A small-molecule ligand and the protein it binds are described below.
Small molecule (SMILES): CC(=O)N[C@@H]1[C@@H](O)[C@H](O)[C@@H](CO)O[C@H]1O

Binding-site contacts:
Ligand atom O5 contacts residue ASN58 of chain 1.A at 2.5 Å (h-bond).
Ligand atom O7 contacts residue GLU272 of chain 1.A at 4.2 Å.
Ligand atom C7 contacts residue ASN58 of chain 1.A at 3.8 Å.
Ligand atom C8 contacts residue GLU272 of chain 1.A at 3.5 Å.
Ligand atom C6 contacts residue ASN58 of chain 1.A at 4.0 Å.
Ligand atom O6 contacts residue ASN58 of chain 1.A at 4.4 Å.
Ligand atom C5 contacts residue ASN58 of chain 1.A at 3.7 Å.
Ligand atom C1 contacts residue ASN58 of chain 1.A at 1.4 Å.
Ligand atom O7 contacts residue ASN58 of chain 1.A at 4.4 Å.
Ligand atom C4 contacts residue ASN58 of chain 1.A at 4.3 Å.
Ligand atom C7 contacts residue GLU272 of chain 1.A at 4.1 Å.
Ligand atom C3 contacts residue ASN58 of chain 1.A at 3.8 Å.
Ligand atom N2 contacts residue ASN58 of chain 1.A at 2.9 Å (h-bond).
Ligand atom C2 contacts residue ASN58 of chain 1.A at 2.5 Å.

Sequence of chain 1.A:
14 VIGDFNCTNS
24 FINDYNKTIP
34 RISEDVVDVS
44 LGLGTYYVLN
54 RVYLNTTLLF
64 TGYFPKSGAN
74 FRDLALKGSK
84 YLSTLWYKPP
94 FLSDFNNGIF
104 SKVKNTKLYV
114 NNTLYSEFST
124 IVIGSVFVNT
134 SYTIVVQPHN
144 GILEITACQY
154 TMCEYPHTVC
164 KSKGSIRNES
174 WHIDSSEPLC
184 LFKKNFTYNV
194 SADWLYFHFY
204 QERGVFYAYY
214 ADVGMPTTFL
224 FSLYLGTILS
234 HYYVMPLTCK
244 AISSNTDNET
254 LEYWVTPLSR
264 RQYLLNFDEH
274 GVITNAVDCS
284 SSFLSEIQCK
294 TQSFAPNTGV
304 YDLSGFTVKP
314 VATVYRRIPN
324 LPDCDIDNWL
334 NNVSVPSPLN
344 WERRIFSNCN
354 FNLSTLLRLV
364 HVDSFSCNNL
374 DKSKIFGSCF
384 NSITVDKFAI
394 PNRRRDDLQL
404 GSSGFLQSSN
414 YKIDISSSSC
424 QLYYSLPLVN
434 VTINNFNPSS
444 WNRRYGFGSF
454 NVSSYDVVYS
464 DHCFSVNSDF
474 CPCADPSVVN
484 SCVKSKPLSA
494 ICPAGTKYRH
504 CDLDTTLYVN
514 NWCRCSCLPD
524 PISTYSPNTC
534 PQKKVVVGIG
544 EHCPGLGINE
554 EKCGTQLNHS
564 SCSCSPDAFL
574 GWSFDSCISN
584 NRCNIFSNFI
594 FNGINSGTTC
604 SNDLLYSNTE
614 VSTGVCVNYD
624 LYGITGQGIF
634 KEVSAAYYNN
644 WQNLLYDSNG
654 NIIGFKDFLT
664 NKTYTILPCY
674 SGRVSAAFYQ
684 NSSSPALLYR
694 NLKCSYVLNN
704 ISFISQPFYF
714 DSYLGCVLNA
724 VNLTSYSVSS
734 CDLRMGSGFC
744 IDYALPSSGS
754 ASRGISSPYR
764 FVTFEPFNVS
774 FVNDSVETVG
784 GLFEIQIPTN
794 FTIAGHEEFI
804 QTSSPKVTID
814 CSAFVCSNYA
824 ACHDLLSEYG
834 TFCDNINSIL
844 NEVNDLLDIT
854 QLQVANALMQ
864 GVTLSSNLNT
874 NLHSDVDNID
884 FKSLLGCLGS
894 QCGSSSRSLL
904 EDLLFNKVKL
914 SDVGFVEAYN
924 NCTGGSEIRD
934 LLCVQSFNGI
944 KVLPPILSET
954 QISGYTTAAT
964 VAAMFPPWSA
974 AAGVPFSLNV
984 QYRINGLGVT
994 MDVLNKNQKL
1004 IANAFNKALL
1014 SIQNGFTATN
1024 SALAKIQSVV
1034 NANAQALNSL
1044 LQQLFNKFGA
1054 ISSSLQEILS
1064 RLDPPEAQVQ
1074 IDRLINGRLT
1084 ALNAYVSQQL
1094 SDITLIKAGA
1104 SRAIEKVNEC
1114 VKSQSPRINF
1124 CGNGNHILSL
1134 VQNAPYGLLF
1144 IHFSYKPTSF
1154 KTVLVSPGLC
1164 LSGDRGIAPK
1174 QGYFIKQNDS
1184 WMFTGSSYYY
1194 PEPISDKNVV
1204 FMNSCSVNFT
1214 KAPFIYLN